Binding-site contacts:
Ligand atom C01 contacts residue ASN24 of chain 1.B at 3.7 Å.
Ligand atom C06 contacts residue LYS18 of chain 1.B at 3.6 Å.
Ligand atom N02 contacts residue TRP34 of chain 1.B at 3.5 Å.
Ligand atom C09 contacts residue ASN20 of chain 1.B at 3.2 Å.
Ligand atom N05 contacts residue SER35 of chain 1.B at 3.9 Å.
Ligand atom C01 contacts residue TRP34 of chain 1.B at 3.7 Å (hydrophobic).
Ligand atom C08 contacts residue LYS18 of chain 1.B at 3.0 Å.
Ligand atom C20 contacts residue SER19 of chain 1.B at 4.0 Å.
Ligand atom C01 contacts residue TRP85 of chain 1.B at 3.5 Å (hydrophobic).
Ligand atom C09 contacts residue LEU37 of chain 1.B at 4.0 Å (hydrophobic).
Ligand atom N21 contacts residue ASN20 of chain 1.B at 3.0 Å (h-bond).
Ligand atom N07 contacts residue LYS18 of chain 1.B at 3.1 Å (salt-bridge).
Ligand atom CL23 contacts residue PRO88 of chain 1.B at 3.7 Å.
Ligand atom N02 contacts residue LEU96 of chain 1.B at 3.6 Å.
Ligand atom C20 contacts residue LYS18 of chain 1.B at 3.7 Å.
Ligand atom C22 contacts residue ASN24 of chain 1.B at 3.6 Å.
Ligand atom N05 contacts residue LEU37 of chain 1.B at 3.9 Å.
Ligand atom C08 contacts residue ASN20 of chain 1.B at 3.1 Å.
Ligand atom N24 contacts residue SER19 of chain 1.B at 3.9 Å.
Ligand atom C1 contacts residue LEU37 of chain 1.B at 3.9 Å (hydrophobic).
Ligand atom N21 contacts residue SER19 of chain 1.B at 3.7 Å.
Ligand atom N24 contacts residue ASN24 of chain 1.B at 2.9 Å (h-bond).
Ligand atom C10 contacts residue LEU37 of chain 1.B at 3.5 Å (hydrophobic).
Ligand atom C03 contacts residue TRP34 of chain 1.B at 3.7 Å (hydrophobic).
Ligand atom CL23 contacts residue ASN24 of chain 1.B at 3.3 Å.
Ligand atom C22 contacts residue ASN20 of chain 1.B at 3.6 Å.
Ligand atom C19 contacts residue ASN20 of chain 1.B at 3.1 Å.
Ligand atom C11 contacts residue LEU37 of chain 1.B at 3.6 Å (hydrophobic).
Ligand atom C06 contacts residue LEU37 of chain 1.B at 3.4 Å (hydrophobic).
Ligand atom C01 contacts residue SER35 of chain 1.B at 3.3 Å.
Ligand atom CL23 contacts residue ASN21 of chain 1.B at 2.9 Å.
Ligand atom C03 contacts residue SER35 of chain 1.B at 4.0 Å.
Ligand atom CL23 contacts residue ASN20 of chain 1.B at 3.5 Å.
Ligand atom C06 contacts residue ASP133 of chain 1.B at 3.2 Å.
Ligand atom C22 contacts residue SER19 of chain 1.B at 3.5 Å.
Ligand atom C20 contacts residue ASN20 of chain 1.B at 4.0 Å.
Ligand atom N4 contacts residue LEU37 of chain 1.B at 3.5 Å.
Ligand atom C04 contacts residue TRP34 of chain 1.B at 4.0 Å (hydrophobic).
Ligand atom CL23 contacts residue SER19 of chain 1.B at 3.5 Å.
Ligand atom N02 contacts residue SER35 of chain 1.B at 2.8 Å (h-bond).

Sequence of chain 1.B:
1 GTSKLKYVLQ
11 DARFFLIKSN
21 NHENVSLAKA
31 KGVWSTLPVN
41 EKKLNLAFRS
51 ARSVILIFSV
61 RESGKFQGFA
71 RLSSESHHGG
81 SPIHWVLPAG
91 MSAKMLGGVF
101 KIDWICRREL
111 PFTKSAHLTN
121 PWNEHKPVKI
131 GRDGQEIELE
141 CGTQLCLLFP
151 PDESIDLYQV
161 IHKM

A small-molecule ligand and the protein it binds are described below.
Small molecule (SMILES): CNc1nc(Cl)nc2c1ncn2Cc1cccc(-c2nnn[nH]2)c1